Binding-site contacts:
Ligand atom O1 contacts residue HIS134 of chain 2.A at 2.9 Å (h-bond).
Ligand atom C5 contacts residue GLN231 of chain 2.A at 3.5 Å.
Ligand atom O1P contacts residue LYS84 of chain 3.A at 2.7 Å (salt-bridge).
Ligand atom O3P contacts residue THR55 of chain 2.A at 2.7 Å (h-bond).
Ligand atom P contacts residue SER80 of chain 3.A at 3.5 Å.
Ligand atom O5 contacts residue GLN231 of chain 2.A at 2.9 Å (h-bond).
Ligand atom C3 contacts residue LEU267 of chain 2.A at 3.4 Å (hydrophobic).
Ligand atom O1 contacts residue ARG105 of chain 2.A at 2.9 Å (salt-bridge).
Ligand atom O2 contacts residue HIS134 of chain 2.A at 3.6 Å.
Ligand atom O3P contacts residue THR53 of chain 2.A at 3.6 Å.
Ligand atom O2P contacts residue THR53 of chain 2.A at 2.8 Å (h-bond).
Ligand atom O3P contacts residue ARG54 of chain 2.A at 3.5 Å (salt-bridge).
Ligand atom C4 contacts residue ARG167 of chain 2.A at 3.5 Å.
Ligand atom O1 contacts residue GLN137 of chain 2.A at 3.7 Å.
Ligand atom O4 contacts residue ARG229 of chain 2.A at 2.9 Å (salt-bridge).
Ligand atom C3 contacts residue THR168 of chain 2.A at 3.7 Å.
Ligand atom P contacts residue ARG54 of chain 2.A at 3.8 Å.
Ligand atom C5 contacts residue ARG229 of chain 2.A at 3.6 Å.
Ligand atom N2 contacts residue LEU267 of chain 2.A at 2.7 Å (h-bond).
Ligand atom O3 contacts residue LYS84 of chain 3.A at 2.9 Å (salt-bridge).
Ligand atom O3 contacts residue ARG167 of chain 2.A at 2.9 Å (salt-bridge).
Ligand atom O2 contacts residue ARG167 of chain 2.A at 2.8 Å (salt-bridge).
Ligand atom C1P contacts residue LEU267 of chain 2.A at 3.3 Å (hydrophobic).
Ligand atom O1P contacts residue SER80 of chain 3.A at 3.0 Å (h-bond).
Ligand atom O3P contacts residue SER52 of chain 2.A at 2.7 Å (h-bond).
Ligand atom C5 contacts residue LEU267 of chain 2.A at 3.5 Å (hydrophobic).
Ligand atom P contacts residue ARG105 of chain 2.A at 3.6 Å.
Ligand atom O1P contacts residue ARG105 of chain 2.A at 2.8 Å (salt-bridge).
Ligand atom O3 contacts residue ARG105 of chain 2.A at 3.3 Å (salt-bridge).
Ligand atom O2P contacts residue ARG54 of chain 2.A at 2.9 Å (salt-bridge).
Ligand atom C2 contacts residue LEU267 of chain 2.A at 3.6 Å (hydrophobic).
Ligand atom O1 contacts residue THR55 of chain 2.A at 2.9 Å (h-bond).
Ligand atom P contacts residue THR53 of chain 2.A at 3.7 Å.
Ligand atom O3P contacts residue ARG105 of chain 2.A at 3.3 Å (salt-bridge).
Ligand atom O1P contacts residue SER52 of chain 2.A at 3.7 Å.
Ligand atom C1 contacts residue LEU267 of chain 2.A at 3.5 Å (hydrophobic).
Ligand atom O2P contacts residue SER80 of chain 3.A at 2.9 Å (h-bond).
Ligand atom O5 contacts residue ARG229 of chain 2.A at 3.0 Å (salt-bridge).
Ligand atom O4 contacts residue LYS84 of chain 3.A at 2.9 Å (salt-bridge).
Ligand atom C1P contacts residue ARG54 of chain 2.A at 3.3 Å.

Sequence of chain 2.A:
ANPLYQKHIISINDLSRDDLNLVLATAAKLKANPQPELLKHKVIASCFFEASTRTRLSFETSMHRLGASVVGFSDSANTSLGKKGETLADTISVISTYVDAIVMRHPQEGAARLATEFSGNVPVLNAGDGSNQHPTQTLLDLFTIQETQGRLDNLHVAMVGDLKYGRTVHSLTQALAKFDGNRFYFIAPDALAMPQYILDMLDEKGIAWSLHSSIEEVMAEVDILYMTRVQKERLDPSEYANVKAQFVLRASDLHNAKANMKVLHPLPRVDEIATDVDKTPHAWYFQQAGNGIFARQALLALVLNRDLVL

Sequence of chain 3.A:
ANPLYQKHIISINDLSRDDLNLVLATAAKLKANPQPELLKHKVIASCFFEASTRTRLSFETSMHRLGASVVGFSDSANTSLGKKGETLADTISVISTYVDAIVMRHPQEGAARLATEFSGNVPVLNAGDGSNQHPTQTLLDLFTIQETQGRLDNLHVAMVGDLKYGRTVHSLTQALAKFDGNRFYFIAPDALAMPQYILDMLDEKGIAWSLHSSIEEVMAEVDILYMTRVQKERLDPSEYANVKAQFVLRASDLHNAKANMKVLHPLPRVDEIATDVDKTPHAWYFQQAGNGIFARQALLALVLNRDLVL

The small molecule below binds the protein below.
Small molecule (SMILES): O=C(O)C[C@H](NC(=O)CP(=O)(O)O)C(=O)O